Sequence of chain 1.E:
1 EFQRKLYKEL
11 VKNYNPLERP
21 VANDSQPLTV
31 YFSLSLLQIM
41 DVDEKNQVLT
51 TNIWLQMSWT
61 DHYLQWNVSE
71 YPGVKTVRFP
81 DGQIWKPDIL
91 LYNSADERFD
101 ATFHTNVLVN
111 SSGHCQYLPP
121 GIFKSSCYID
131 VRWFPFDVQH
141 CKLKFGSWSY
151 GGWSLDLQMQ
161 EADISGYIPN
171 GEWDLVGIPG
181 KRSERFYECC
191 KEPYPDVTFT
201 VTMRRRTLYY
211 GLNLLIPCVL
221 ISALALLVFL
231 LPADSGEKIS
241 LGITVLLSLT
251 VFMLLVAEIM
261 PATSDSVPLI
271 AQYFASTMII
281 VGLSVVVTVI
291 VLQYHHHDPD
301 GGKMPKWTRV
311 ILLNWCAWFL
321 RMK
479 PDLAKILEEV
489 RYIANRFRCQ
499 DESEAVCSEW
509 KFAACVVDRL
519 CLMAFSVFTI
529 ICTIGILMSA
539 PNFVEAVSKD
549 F

Binding-site contacts:
Ligand atom C7 contacts residue ASN110 of chain 1.E at 3.5 Å.
Ligand atom C2 contacts residue ASN110 of chain 1.E at 2.4 Å.
Ligand atom C4 contacts residue HIS114 of chain 1.E at 4.4 Å.
Ligand atom C2 contacts residue SER112 of chain 1.E at 3.5 Å.
Ligand atom O7 contacts residue SER112 of chain 1.E at 4.2 Å.
Ligand atom C3 contacts residue ASN110 of chain 1.E at 3.8 Å.
Ligand atom C3 contacts residue HIS114 of chain 1.E at 4.2 Å.
Ligand atom N2 contacts residue SER112 of chain 1.E at 2.9 Å (h-bond).
Ligand atom O7 contacts residue ASN110 of chain 1.E at 4.5 Å.
Ligand atom O5 contacts residue SER112 of chain 1.E at 4.4 Å.
Ligand atom C1 contacts residue SER112 of chain 1.E at 3.3 Å.
Ligand atom N2 contacts residue ASN110 of chain 1.E at 2.9 Å (h-bond).
Ligand atom C5 contacts residue HIS114 of chain 1.E at 3.3 Å.
Ligand atom C7 contacts residue SER111 of chain 1.E at 4.2 Å.
Ligand atom C3 contacts residue SER112 of chain 1.E at 3.9 Å.
Ligand atom C7 contacts residue SER112 of chain 1.E at 3.9 Å.
Ligand atom O7 contacts residue HIS114 of chain 1.E at 4.0 Å.
Ligand atom O5 contacts residue HIS114 of chain 1.E at 3.4 Å.
Ligand atom C7 contacts residue HIS114 of chain 1.E at 4.1 Å.
Ligand atom O5 contacts residue ASN110 of chain 1.E at 2.3 Å (h-bond).
Ligand atom C5 contacts residue ASN110 of chain 1.E at 3.6 Å.
Ligand atom O4 contacts residue HIS114 of chain 1.E at 4.2 Å.
Ligand atom C1 contacts residue HIS114 of chain 1.E at 3.5 Å.
Ligand atom O7 contacts residue SER111 of chain 1.E at 3.4 Å (h-bond).
Ligand atom C8 contacts residue ASN110 of chain 1.E at 3.6 Å.
Ligand atom C4 contacts residue ASN110 of chain 1.E at 4.2 Å.
Ligand atom C1 contacts residue ASN110 of chain 1.E at 1.4 Å.
Ligand atom C6 contacts residue HIS114 of chain 1.E at 3.7 Å.
Ligand atom C8 contacts residue HIS114 of chain 1.E at 4.0 Å.
Ligand atom C2 contacts residue HIS114 of chain 1.E at 4.3 Å.

A small-molecule ligand and the protein it binds are described below.
Small molecule (SMILES): CC(=O)N[C@H]1[C@H](O[C@H]2[C@H](O)[C@@H](NC(C)=O)CO[C@@H]2CO)O[C@H](CO)[C@@H](O[C@@H]2O[C@H](CO)[C@@H](O)[C@H](O)[C@@H]2O)[C@@H]1O